Sequence of chain 1.B:
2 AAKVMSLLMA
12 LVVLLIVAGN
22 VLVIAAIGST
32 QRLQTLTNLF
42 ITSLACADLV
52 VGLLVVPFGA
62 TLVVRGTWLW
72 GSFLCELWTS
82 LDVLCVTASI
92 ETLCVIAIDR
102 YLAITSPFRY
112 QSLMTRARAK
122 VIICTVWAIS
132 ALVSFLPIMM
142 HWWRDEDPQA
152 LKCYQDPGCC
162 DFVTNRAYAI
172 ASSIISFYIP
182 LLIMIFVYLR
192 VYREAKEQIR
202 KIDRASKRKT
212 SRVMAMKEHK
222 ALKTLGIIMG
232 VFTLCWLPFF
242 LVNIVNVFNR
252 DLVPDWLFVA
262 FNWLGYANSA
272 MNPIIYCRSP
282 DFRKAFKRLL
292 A

Binding-site contacts:
Ligand atom C10 contacts residue VAL84 of chain 1.B at 3.7 Å (hydrophobic).
Ligand atom O3 contacts residue ASP83 of chain 1.B at 2.6 Å (salt-bridge).
Ligand atom C2 contacts residue ASN244 of chain 1.B at 3.5 Å.
Ligand atom C1 contacts residue PHE240 of chain 1.B at 3.6 Å (hydrophobic).
Ligand atom O1 contacts residue VAL84 of chain 1.B at 3.8 Å.
Ligand atom O3 contacts residue VAL87 of chain 1.B at 4.0 Å.
Ligand atom C5 contacts residue PHE163 of chain 1.B at 3.7 Å (hydrophobic).
Ligand atom C7 contacts residue ASP83 of chain 1.B at 3.5 Å.
Ligand atom C3 contacts residue ASP83 of chain 1.B at 3.2 Å.
Ligand atom N1 contacts residue ASN263 of chain 1.B at 2.9 Å (h-bond).
Ligand atom N1 contacts residue TYR267 of chain 1.B at 3.7 Å.
Ligand atom O1 contacts residue SER173 of chain 1.B at 3.1 Å (h-bond).
Ligand atom C11 contacts residue PHE241 of chain 1.B at 3.8 Å (hydrophobic).
Ligand atom C9 contacts residue VAL87 of chain 1.B at 3.9 Å (hydrophobic).
Ligand atom C6 contacts residue THR80 of chain 1.B at 3.9 Å.
Ligand atom C7 contacts residue ASN263 of chain 1.B at 3.5 Å.
Ligand atom C6 contacts residue ASP83 of chain 1.B at 3.8 Å.
Ligand atom C7 contacts residue TYR267 of chain 1.B at 3.2 Å (hydrophobic).
Ligand atom O2 contacts residue PHE163 of chain 1.B at 3.5 Å.
Ligand atom C8 contacts residue ASP83 of chain 1.B at 3.8 Å.
Ligand atom C4 contacts residue ASN263 of chain 1.B at 3.5 Å.
Ligand atom C13 contacts residue PHE240 of chain 1.B at 3.7 Å (hydrophobic).
Ligand atom C5 contacts residue ASN263 of chain 1.B at 3.5 Å.
Ligand atom C11 contacts residue VAL84 of chain 1.B at 3.9 Å (hydrophobic).
Ligand atom C4 contacts residue ASP83 of chain 1.B at 3.7 Å.
Ligand atom C2 contacts residue SER173 of chain 1.B at 3.3 Å.
Ligand atom O2 contacts residue SER173 of chain 1.B at 2.7 Å (h-bond).
Ligand atom C1 contacts residue ASP83 of chain 1.B at 3.3 Å.
Ligand atom O3 contacts residue ASN263 of chain 1.B at 3.3 Å (h-bond).
Ligand atom N1 contacts residue ASP83 of chain 1.B at 3.1 Å (salt-bridge).
Ligand atom C10 contacts residue PHE241 of chain 1.B at 3.9 Å (hydrophobic).
Ligand atom C12 contacts residue PHE241 of chain 1.B at 3.9 Å (hydrophobic).
Ligand atom C9 contacts residue ASP83 of chain 1.B at 3.6 Å.
Ligand atom C7 contacts residue TRP79 of chain 1.B at 3.6 Å (hydrophobic).
Ligand atom C9 contacts residue VAL84 of chain 1.B at 3.9 Å (hydrophobic).
Ligand atom C1 contacts residue ASN263 of chain 1.B at 3.6 Å.
Ligand atom C11 contacts residue SER177 of chain 1.B at 3.9 Å.
Ligand atom O2 contacts residue TYR169 of chain 1.B at 3.6 Å.
Ligand atom C3 contacts residue ASN263 of chain 1.B at 3.7 Å.
Ligand atom O1 contacts residue SER177 of chain 1.B at 2.9 Å (h-bond).

The protein below binds the small molecule below.
Small molecule (SMILES): CC(C)(C)NC[C@H](O)c1ccc(O)c(CO)c1